Sequence of chain 1.A:
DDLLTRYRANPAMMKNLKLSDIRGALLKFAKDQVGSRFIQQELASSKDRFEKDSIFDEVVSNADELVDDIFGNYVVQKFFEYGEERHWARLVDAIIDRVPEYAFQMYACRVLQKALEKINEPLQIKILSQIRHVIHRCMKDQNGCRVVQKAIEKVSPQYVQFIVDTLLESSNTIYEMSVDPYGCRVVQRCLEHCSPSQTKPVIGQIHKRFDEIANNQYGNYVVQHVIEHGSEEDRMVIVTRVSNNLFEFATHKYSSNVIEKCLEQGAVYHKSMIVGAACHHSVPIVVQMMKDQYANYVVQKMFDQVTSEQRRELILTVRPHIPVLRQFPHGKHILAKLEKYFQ

Binding-site contacts:
Ligand atom N6 contacts residue GLN199 of chain 1.A at 3.1 Å (h-bond).
Ligand atom O4 contacts residue GLN88 of chain 1.A at 2.9 Å (h-bond).
Ligand atom N2 contacts residue GLN160 of chain 1.A at 2.8 Å (h-bond).
Ligand atom C2 contacts residue TYR232 of chain 1.A at 2.9 Å (hydrophobic).
Ligand atom N1 contacts residue GLN199 of chain 1.A at 2.9 Å (h-bond).
Ligand atom O2' contacts residue LYS264 of chain 1.A at 2.9 Å (salt-bridge).
Ligand atom C2 contacts residue TYR311 of chain 1.A at 3.1 Å (hydrophobic).
Ligand atom N2 contacts residue SER267 of chain 1.A at 2.9 Å (h-bond).
Ligand atom O2 contacts residue TYR118 of chain 1.A at 3.2 Å.
Ligand atom N1 contacts residue TYR232 of chain 1.A at 3.0 Å (h-bond).
Ligand atom N1 contacts residue GLU271 of chain 1.A at 2.7 Å (salt-bridge).
Ligand atom N3 contacts residue GLN44 of chain 1.A at 2.9 Å (h-bond).
Ligand atom N3 contacts residue TYR232 of chain 1.A at 3.1 Å.
Ligand atom O4' contacts residue HIS344 of chain 1.A at 3.0 Å (h-bond).
Ligand atom O2 contacts residue ASN310 of chain 1.A at 2.9 Å (h-bond).
Ligand atom C2 contacts residue TYR85 of chain 1.A at 3.1 Å (hydrophobic).
Ligand atom N2 contacts residue GLU271 of chain 1.A at 2.9 Å (salt-bridge).
Ligand atom O2 contacts residue TYR85 of chain 1.A at 3.2 Å (h-bond).
Ligand atom N7 contacts residue GLN124 of chain 1.A at 3.0 Å (h-bond).
Ligand atom N1 contacts residue GLN51 of chain 1.A at 2.9 Å (h-bond).
Ligand atom N3 contacts residue ASN84 of chain 1.A at 3.0 Å (h-bond).
Ligand atom N7 contacts residue TYR85 of chain 1.A at 3.1 Å (h-bond).
Ligand atom O3' contacts residue LYS264 of chain 1.A at 3.2 Å (salt-bridge).
Ligand atom C6 contacts residue ARG121 of chain 1.A at 3.2 Å.
Ligand atom C6 contacts residue TYR311 of chain 1.A at 3.2 Å (hydrophobic).
Ligand atom N6 contacts residue GLN51 of chain 1.A at 3.0 Å (h-bond).
Ligand atom N3 contacts residue TYR311 of chain 1.A at 3.1 Å (h-bond).
Ligand atom N1 contacts residue TYR311 of chain 1.A at 3.1 Å (h-bond).
Ligand atom O4 contacts residue LYS351 of chain 1.A at 2.4 Å (salt-bridge).
Ligand atom OP1 contacts residue GLN153 of chain 1.A at 2.6 Å (h-bond).
Ligand atom O2 contacts residue ASN231 of chain 1.A at 3.0 Å (h-bond).
Ligand atom OP1 contacts residue HIS344 of chain 1.A at 2.9 Å.
Ligand atom O4 contacts residue GLN235 of chain 1.A at 2.9 Å (h-bond).
Ligand atom O2 contacts residue ASN84 of chain 1.A at 3.1 Å (h-bond).
Ligand atom N3 contacts residue ASN310 of chain 1.A at 2.8 Å (h-bond).
Ligand atom N9 contacts residue ARG196 of chain 1.A at 3.2 Å (salt-bridge).
Ligand atom N3 contacts residue ASN231 of chain 1.A at 2.9 Å (h-bond).
Ligand atom N6 contacts residue GLN124 of chain 1.A at 2.8 Å (h-bond).
Ligand atom O4' contacts residue ARG196 of chain 1.A at 3.1 Å (salt-bridge).
Ligand atom O2' contacts residue TYR229 of chain 1.A at 3.2 Å.

The small molecule below binds the protein below.
Small molecule (SMILES): Nc1nc(=O)c2ncn([C@@H]3O[C@H](CO[P](=O)(O)O[C@H]4[C@@H](O)[C@H](n5ccc(=O)[nH]c5=O)O[C@@H]4COP(=O)=O)[C@@H](O[P](=O)(O)OC[C@H]4O[C@@H](n5ccc(=O)[nH]c5=O)[C@H](O)[C@@H]4O[P](=O)(O)OC[C@H]4O[C@@H](n5cnc6c(N)ncnc65)[C@H](O)[C@@H]4O[P](=O)(O)OC[C@H]4O[C@@H](n5cnc6c(=O)nc(N)[nH]c65)[C@H](O)[C@@H]4O[P](=O)(O)OC[C@H]4O[C@@H](n5cnc6c(N)ncnc65)[C@H](O)[C@@H]4O[P](=O)(O)OC[C@H]4O[C@@H](n5ccc(=O)[nH]c5=O)[C@H](O)[C@@H]4O[P](=O)(O)OC[C@H]4O[C@@H](n5cnc6c(N)ncnc65)[C@H](O)[C@@H]4O)[C@H]3O)c2[nH]1